This small molecule binds to this protein.
Small molecule (SMILES): CC[C@H](C)[C@@H]1NC(=O)CNC(=O)[C@@H]2Cc3c([nH]c4cc(O)ccc34)[S@@](=O)C[C@H](NC(=O)CNC1=O)C(=O)N[C@@H](CC(N)=O)C(=O)N1C[C@H](O)C[C@H]1C(=O)N[C@@H]([C@@H](C)[C@@H](O)CO)C(=O)N2

Sequence of chain 1.HA:
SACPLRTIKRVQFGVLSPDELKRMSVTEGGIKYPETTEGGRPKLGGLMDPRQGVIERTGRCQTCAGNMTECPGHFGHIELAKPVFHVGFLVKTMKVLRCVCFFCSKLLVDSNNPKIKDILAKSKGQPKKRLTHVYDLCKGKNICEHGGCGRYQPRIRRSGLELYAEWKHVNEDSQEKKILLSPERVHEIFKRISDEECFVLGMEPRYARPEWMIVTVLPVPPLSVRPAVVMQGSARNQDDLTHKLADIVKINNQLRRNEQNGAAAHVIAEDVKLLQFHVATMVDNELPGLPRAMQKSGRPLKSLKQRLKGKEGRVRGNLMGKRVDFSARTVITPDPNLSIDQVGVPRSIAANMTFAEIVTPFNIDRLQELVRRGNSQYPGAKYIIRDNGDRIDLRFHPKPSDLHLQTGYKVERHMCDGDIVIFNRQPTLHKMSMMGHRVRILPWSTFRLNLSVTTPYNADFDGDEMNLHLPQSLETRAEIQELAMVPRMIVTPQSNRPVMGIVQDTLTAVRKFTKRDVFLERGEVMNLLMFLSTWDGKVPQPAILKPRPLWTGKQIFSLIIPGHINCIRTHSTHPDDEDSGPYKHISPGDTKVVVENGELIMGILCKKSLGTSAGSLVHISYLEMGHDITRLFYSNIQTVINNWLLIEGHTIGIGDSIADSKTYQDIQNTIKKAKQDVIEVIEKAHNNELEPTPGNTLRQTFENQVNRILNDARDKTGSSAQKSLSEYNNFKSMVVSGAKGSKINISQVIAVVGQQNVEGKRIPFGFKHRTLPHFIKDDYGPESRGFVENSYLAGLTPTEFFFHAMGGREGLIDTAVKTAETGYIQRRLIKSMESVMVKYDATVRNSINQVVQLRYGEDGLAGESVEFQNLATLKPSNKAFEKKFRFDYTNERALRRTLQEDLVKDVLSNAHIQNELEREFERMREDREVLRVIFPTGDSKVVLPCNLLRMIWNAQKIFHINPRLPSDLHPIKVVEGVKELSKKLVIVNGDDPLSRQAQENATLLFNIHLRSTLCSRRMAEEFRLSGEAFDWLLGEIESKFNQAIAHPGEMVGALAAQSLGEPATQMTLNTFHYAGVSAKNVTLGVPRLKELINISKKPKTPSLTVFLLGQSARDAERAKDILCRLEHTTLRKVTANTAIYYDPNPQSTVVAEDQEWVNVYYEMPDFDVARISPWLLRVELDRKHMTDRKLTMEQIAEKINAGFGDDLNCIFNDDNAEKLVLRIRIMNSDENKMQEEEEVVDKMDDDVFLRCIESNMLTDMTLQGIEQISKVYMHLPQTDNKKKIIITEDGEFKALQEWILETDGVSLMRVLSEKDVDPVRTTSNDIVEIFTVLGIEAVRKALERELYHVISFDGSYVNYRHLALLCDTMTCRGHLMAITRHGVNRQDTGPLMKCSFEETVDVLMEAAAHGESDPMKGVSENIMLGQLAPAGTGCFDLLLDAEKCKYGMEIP

Sequence of chain 1.IA:
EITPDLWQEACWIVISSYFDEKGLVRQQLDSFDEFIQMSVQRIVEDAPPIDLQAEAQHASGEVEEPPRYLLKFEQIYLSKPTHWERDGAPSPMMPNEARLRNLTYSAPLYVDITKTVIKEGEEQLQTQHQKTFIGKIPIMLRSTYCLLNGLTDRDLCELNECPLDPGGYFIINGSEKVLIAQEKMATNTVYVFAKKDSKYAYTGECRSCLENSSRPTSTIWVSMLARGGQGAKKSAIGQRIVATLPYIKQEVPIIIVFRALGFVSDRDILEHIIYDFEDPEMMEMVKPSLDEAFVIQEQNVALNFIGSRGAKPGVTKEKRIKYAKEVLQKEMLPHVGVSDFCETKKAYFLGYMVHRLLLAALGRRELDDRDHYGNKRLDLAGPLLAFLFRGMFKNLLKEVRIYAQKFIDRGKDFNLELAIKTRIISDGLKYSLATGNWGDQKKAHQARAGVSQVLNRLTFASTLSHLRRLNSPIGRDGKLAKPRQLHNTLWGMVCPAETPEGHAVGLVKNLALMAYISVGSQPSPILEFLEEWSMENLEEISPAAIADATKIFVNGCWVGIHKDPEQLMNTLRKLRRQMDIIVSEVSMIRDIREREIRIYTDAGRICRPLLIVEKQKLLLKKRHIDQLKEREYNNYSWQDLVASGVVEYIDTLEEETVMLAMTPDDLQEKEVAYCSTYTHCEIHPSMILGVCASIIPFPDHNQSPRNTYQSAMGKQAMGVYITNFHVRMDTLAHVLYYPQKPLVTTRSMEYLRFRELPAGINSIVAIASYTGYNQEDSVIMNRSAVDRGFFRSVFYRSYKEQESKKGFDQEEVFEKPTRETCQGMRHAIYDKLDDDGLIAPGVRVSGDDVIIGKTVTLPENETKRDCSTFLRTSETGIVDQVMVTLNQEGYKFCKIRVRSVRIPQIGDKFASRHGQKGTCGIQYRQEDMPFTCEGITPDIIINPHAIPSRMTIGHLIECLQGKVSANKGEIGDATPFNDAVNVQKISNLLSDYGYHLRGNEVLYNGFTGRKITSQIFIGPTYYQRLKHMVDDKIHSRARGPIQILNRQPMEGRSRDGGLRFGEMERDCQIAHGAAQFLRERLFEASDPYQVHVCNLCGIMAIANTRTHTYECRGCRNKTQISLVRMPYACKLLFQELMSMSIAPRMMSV

Binding-site contacts:
Ligand atom O contacts residue GLN791 of chain 1.HA at 3.2 Å (h-bond).
Ligand atom O contacts residue ARG749 of chain 1.HA at 3.2 Å.
Ligand atom CD1 contacts residue GLN718 of chain 1.IA at 3.5 Å.
Ligand atom O contacts residue GLN790 of chain 1.HA at 2.6 Å (h-bond).
Ligand atom CA contacts residue ARG749 of chain 1.HA at 3.0 Å.
Ligand atom CG2 contacts residue HIS839 of chain 1.HA at 3.4 Å.
Ligand atom N contacts residue GLN790 of chain 1.HA at 3.3 Å (h-bond).
Ligand atom C contacts residue ASN792 of chain 1.HA at 3.5 Å.
Ligand atom CA contacts residue GLN791 of chain 1.HA at 3.4 Å.
Ligand atom N contacts residue GLN790 of chain 1.HA at 3.4 Å (h-bond).
Ligand atom CD1 contacts residue ASN742 of chain 1.HA at 3.2 Å.
Ligand atom O contacts residue ASN792 of chain 1.HA at 3.1 Å (h-bond).
Ligand atom CE3 contacts residue ARG749 of chain 1.HA at 3.3 Å.
Ligand atom CG2 contacts residue GLN791 of chain 1.HA at 3.0 Å.
Ligand atom O contacts residue ASN792 of chain 1.HA at 3.2 Å (h-bond).
Ligand atom O contacts residue VAL788 of chain 1.HA at 3.1 Å (h-bond).
Ligand atom C contacts residue HIS1108 of chain 1.HA at 3.4 Å.
Ligand atom C contacts residue ASN792 of chain 1.HA at 3.4 Å.
Ligand atom O contacts residue ASN792 of chain 1.HA at 3.1 Å (h-bond).
Ligand atom C contacts residue HIS1108 of chain 1.HA at 3.5 Å.
Ligand atom C contacts residue GLN790 of chain 1.HA at 3.3 Å.
Ligand atom CD2 contacts residue ARG749 of chain 1.HA at 3.5 Å.
Ligand atom OH2 contacts residue ARG749 of chain 1.HA at 2.8 Å (salt-bridge).
Ligand atom CB contacts residue GLN791 of chain 1.HA at 3.5 Å.
Ligand atom CE3 contacts residue VAL788 of chain 1.HA at 3.3 Å (hydrophobic).
Ligand atom CB contacts residue GLY842 of chain 1.HA at 3.3 Å.
Ligand atom CH2 contacts residue SER782 of chain 1.HA at 3.3 Å.
Ligand atom OD contacts residue ILE779 of chain 1.HA at 3.3 Å.
Ligand atom CD contacts residue HIS1108 of chain 1.HA at 3.2 Å.
Ligand atom OD1 contacts residue GLU845 of chain 1.HA at 2.6 Å (salt-bridge).
Ligand atom OD1 contacts residue GLN718 of chain 1.IA at 2.8 Å (h-bond).
Ligand atom CZ2 contacts residue ARG749 of chain 1.HA at 3.3 Å.
Ligand atom CZ3 contacts residue ARG749 of chain 1.HA at 3.2 Å.
Ligand atom C contacts residue GLN790 of chain 1.HA at 3.0 Å.
Ligand atom CE2 contacts residue ARG749 of chain 1.HA at 3.2 Å.
Ligand atom CA contacts residue ASN792 of chain 1.HA at 3.5 Å.
Ligand atom CH2 contacts residue ARG749 of chain 1.HA at 3.4 Å.
Ligand atom OH2 contacts residue SER782 of chain 1.HA at 2.6 Å (h-bond).
Ligand atom O contacts residue HIS1108 of chain 1.HA at 3.4 Å.
Ligand atom O contacts residue GLY789 of chain 1.HA at 3.3 Å.